This small molecule binds to this protein.
Small molecule (SMILES): CN1C(=O)CCC1=O

Binding-site contacts:
Ligand atom O1 contacts residue CYS46 of chain 1.B at 3.1 Å (h-bond).
Ligand atom C4 contacts residue LYS54 of chain 1.B at 4.2 Å.
Ligand atom N1 contacts residue CYS46 of chain 1.B at 3.5 Å (h-bond).
Ligand atom C1 contacts residue LYS47 of chain 1.B at 4.5 Å.
Ligand atom C4 contacts residue CYS46 of chain 1.B at 2.6 Å (hydrophobic).
Ligand atom C1 contacts residue CYS46 of chain 1.B at 1.7 Å (hydrophobic).
Ligand atom O1 contacts residue LYS54 of chain 1.B at 4.0 Å.
Ligand atom O1 contacts residue LYS47 of chain 1.B at 4.0 Å.
Ligand atom C2 contacts residue CYS46 of chain 1.B at 2.6 Å (hydrophobic).
Ligand atom C3 contacts residue CYS46 of chain 1.B at 3.5 Å (hydrophobic).

Sequence of chain 1.B:
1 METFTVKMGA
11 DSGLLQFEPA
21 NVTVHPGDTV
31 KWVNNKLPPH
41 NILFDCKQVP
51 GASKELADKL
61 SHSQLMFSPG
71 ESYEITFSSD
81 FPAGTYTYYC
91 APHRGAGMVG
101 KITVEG